Sequence of chain 3.A:
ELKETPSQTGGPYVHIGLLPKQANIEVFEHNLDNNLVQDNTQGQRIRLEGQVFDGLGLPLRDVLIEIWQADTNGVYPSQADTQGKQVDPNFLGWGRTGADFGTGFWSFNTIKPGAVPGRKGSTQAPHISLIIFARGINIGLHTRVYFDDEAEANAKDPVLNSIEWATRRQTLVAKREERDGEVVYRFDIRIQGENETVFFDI

Sequence of chain 3.B:
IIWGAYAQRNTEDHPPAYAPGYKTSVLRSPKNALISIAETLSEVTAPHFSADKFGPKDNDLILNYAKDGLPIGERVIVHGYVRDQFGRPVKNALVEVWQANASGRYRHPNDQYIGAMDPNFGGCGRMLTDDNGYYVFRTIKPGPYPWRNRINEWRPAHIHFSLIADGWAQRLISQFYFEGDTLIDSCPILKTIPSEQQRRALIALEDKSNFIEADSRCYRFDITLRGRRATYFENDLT

This small molecule binds to this protein.
Small molecule (SMILES): O=[N+]([O-])c1ccc(O)c(O)c1

Binding-site contacts:
Ligand atom O8 contacts residue FE1 of chain 3.C at 2.2 Å.
Ligand atom O7 contacts residue TYR109 of chain 3.B at 3.0 Å (h-bond).
Ligand atom C4 contacts residue ILE192 of chain 3.B at 3.9 Å (hydrophobic).
Ligand atom C4 contacts residue PRO19 of chain 3.A at 3.3 Å (hydrophobic).
Ligand atom O10 contacts residue THR16 of chain 3.A at 3.6 Å.
Ligand atom N9 contacts residue TYR25 of chain 3.B at 3.5 Å (h-bond).
Ligand atom C6 contacts residue ARG158 of chain 3.B at 3.9 Å.
Ligand atom O10 contacts residue PRO19 of chain 3.A at 4.0 Å.
Ligand atom C6 contacts residue TYR148 of chain 3.B at 3.8 Å (hydrophobic).
Ligand atom C1 contacts residue ARG158 of chain 3.B at 3.7 Å.
Ligand atom C1 contacts residue HIS161 of chain 3.B at 4.0 Å.
Ligand atom C3 contacts residue ILE192 of chain 3.B at 3.8 Å (hydrophobic).
Ligand atom O11 contacts residue TRP150 of chain 3.B at 3.4 Å.
Ligand atom O7 contacts residue TYR148 of chain 3.B at 3.9 Å.
Ligand atom O10 contacts residue ILE192 of chain 3.B at 3.5 Å.
Ligand atom O7 contacts residue HIS161 of chain 3.B at 3.1 Å (h-bond).
Ligand atom O7 contacts residue ARG158 of chain 3.B at 3.8 Å.
Ligand atom C2 contacts residue HIS161 of chain 3.B at 4.0 Å.
Ligand atom O11 contacts residue PRO19 of chain 3.A at 3.9 Å.
Ligand atom O8 contacts residue GLN178 of chain 3.B at 3.8 Å.
Ligand atom O11 contacts residue TYR25 of chain 3.B at 3.8 Å.
Ligand atom C2 contacts residue FE1 of chain 3.C at 2.8 Å.
Ligand atom C2 contacts residue ARG158 of chain 3.B at 3.2 Å.
Ligand atom O8 contacts residue HIS163 of chain 3.B at 2.7 Å.
Ligand atom C5 contacts residue TRP150 of chain 3.B at 4.0 Å (hydrophobic).
Ligand atom O8 contacts residue HIS161 of chain 3.B at 3.1 Å (h-bond).
Ligand atom N9 contacts residue PRO19 of chain 3.A at 3.5 Å.
Ligand atom C5 contacts residue PRO19 of chain 3.A at 3.5 Å (hydrophobic).
Ligand atom N9 contacts residue ILE192 of chain 3.B at 3.8 Å.
Ligand atom C1 contacts residue FE1 of chain 3.C at 2.8 Å.
Ligand atom C3 contacts residue ARG158 of chain 3.B at 3.8 Å.
Ligand atom C2 contacts residue HIS163 of chain 3.B at 3.9 Å.
Ligand atom O10 contacts residue ARG142 of chain 3.A at 3.9 Å.
Ligand atom N9 contacts residue TRP150 of chain 3.B at 4.0 Å.
Ligand atom C3 contacts residue GLY18 of chain 3.A at 3.7 Å.
Ligand atom O8 contacts residue ARG158 of chain 3.B at 2.9 Å (salt-bridge).
Ligand atom O11 contacts residue ARG142 of chain 3.A at 3.7 Å.
Ligand atom O7 contacts residue FE1 of chain 3.C at 2.1 Å.
Ligand atom O10 contacts residue TYR25 of chain 3.B at 2.4 Å (h-bond).
Ligand atom C3 contacts residue PRO19 of chain 3.A at 3.6 Å (hydrophobic).